Binding-site contacts:
Ligand atom C8 contacts residue TRP47 of chain 17.F at 3.6 Å (hydrophobic).
Ligand atom O4' contacts residue LYS143 of chain 17.F at 4.4 Å.
Ligand atom O2' contacts residue LYS143 of chain 17.F at 3.8 Å.
Ligand atom N7 contacts residue LYS143 of chain 17.F at 3.8 Å.
Ligand atom C1' contacts residue TRP47 of chain 17.F at 3.7 Å (hydrophobic).
Ligand atom N9 contacts residue TRP47 of chain 17.F at 3.3 Å.
Ligand atom C5 contacts residue TRP47 of chain 17.F at 3.8 Å (hydrophobic).
Ligand atom C8 contacts residue LYS143 of chain 17.F at 2.7 Å.
Ligand atom C1' contacts residue LYS143 of chain 17.F at 3.1 Å.
Ligand atom N9 contacts residue LYS143 of chain 17.F at 3.2 Å (salt-bridge).
Ligand atom O4' contacts residue TRP47 of chain 17.F at 3.4 Å.
Ligand atom O4' contacts residue GLU140 of chain 17.F at 3.0 Å (salt-bridge).
Ligand atom N1 contacts residue TRP47 of chain 17.F at 3.7 Å.
Ligand atom C6 contacts residue TRP47 of chain 17.F at 3.7 Å (hydrophobic).
Ligand atom C2 contacts residue TRP47 of chain 17.F at 3.4 Å (hydrophobic).
Ligand atom O3' contacts residue GLU140 of chain 17.F at 4.4 Å.
Ligand atom N7 contacts residue TRP47 of chain 17.F at 3.6 Å.
Ligand atom C2' contacts residue GLU140 of chain 17.F at 3.0 Å.
Ligand atom N6 contacts residue TRP47 of chain 17.F at 4.2 Å.
Ligand atom C4 contacts residue TRP47 of chain 17.F at 3.3 Å (hydrophobic).
Ligand atom O2' contacts residue GLU140 of chain 17.F at 2.3 Å (salt-bridge).
Ligand atom C5' contacts residue ARG90 of chain 17.F at 4.3 Å.
Ligand atom C1' contacts residue GLU140 of chain 17.F at 2.7 Å.
Ligand atom C4' contacts residue GLU140 of chain 17.F at 3.4 Å.
Ligand atom C2' contacts residue LYS143 of chain 17.F at 3.7 Å.
Ligand atom O4' contacts residue LYS143 of chain 17.F at 4.2 Å.
Ligand atom N3 contacts residue TRP47 of chain 17.F at 3.4 Å.
Ligand atom C3' contacts residue GLU140 of chain 17.F at 3.8 Å.
Ligand atom N9 contacts residue GLU140 of chain 17.F at 4.1 Å.

This small molecule binds to this protein.
Small molecule (SMILES): Nc1ncnc2c1ncn2[C@@H]1O[C@H]([C@@H]2O[C@@H]3[C@H](O[P](=O)(O)O2)[C@@H](CO[P](=O)(O)O[C@H]2[C@@H](O)[C@H](n4cnc5c(N)ncnc54)O[C@@H]2COP(=O)=O)O[C@H]3n2ccc(=O)[nH]c2=O)[C@@H](O[P](=O)(O)OC[C@H]2O[C@@H](n3ccc(=O)[nH]c3=O)[C@H](O)[C@@H]2O)[C@H]1O

Sequence of chain 17.F:
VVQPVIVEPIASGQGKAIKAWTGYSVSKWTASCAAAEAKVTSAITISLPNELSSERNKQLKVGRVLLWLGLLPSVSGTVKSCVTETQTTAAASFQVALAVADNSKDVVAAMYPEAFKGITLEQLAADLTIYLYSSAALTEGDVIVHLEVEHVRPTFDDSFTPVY